Sequence of chain 1.C:
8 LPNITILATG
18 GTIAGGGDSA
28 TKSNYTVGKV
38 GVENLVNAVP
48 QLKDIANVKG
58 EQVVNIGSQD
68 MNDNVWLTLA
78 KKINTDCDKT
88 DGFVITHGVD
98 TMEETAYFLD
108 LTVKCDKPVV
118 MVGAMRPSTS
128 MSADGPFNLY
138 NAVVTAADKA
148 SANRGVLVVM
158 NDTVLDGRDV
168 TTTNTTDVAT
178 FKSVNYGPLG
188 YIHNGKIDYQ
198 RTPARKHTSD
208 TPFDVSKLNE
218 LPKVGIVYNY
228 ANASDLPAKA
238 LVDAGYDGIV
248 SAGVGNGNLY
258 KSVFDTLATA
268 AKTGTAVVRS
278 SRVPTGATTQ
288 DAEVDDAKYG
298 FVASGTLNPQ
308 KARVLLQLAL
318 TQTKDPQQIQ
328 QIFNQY

Binding-site contacts:
Ligand atom CA contacts residue VAL34 of chain 1.D at 3.6 Å (hydrophobic).
Ligand atom CG contacts residue ALA121 of chain 1.D at 3.7 Å (hydrophobic).
Ligand atom CA contacts residue GLU290 of chain 1.C at 3.5 Å.
Ligand atom O contacts residue SER65 of chain 1.D at 2.5 Å (h-bond).
Ligand atom N contacts residue VAL34 of chain 1.D at 3.8 Å.
Ligand atom CG contacts residue THR19 of chain 1.D at 2.8 Å.
Ligand atom N contacts residue ASP97 of chain 1.D at 2.7 Å (salt-bridge).
Ligand atom O contacts residue GLN66 of chain 1.D at 4.0 Å.
Ligand atom OD1 contacts residue THR19 of chain 1.D at 3.1 Å (h-bond).
Ligand atom ND2 contacts residue ALA121 of chain 1.D at 2.9 Å (h-bond).
Ligand atom OXT contacts residue GLN66 of chain 1.D at 3.7 Å.
Ligand atom C contacts residue GLY95 of chain 1.D at 3.4 Å.
Ligand atom O contacts residue VAL96 of chain 1.D at 3.2 Å (h-bond).
Ligand atom O contacts residue GLY95 of chain 1.D at 3.3 Å.
Ligand atom CA contacts residue THR19 of chain 1.D at 3.3 Å.
Ligand atom OD1 contacts residue VAL96 of chain 1.D at 2.9 Å (h-bond).
Ligand atom CB contacts residue THR19 of chain 1.D at 3.1 Å.
Ligand atom CA contacts residue ASP97 of chain 1.D at 3.6 Å.
Ligand atom N contacts residue GLU290 of chain 1.C at 2.8 Å (salt-bridge).
Ligand atom ND2 contacts residue VAL96 of chain 1.D at 3.7 Å.
Ligand atom CG contacts residue VAL96 of chain 1.D at 3.5 Å (hydrophobic).
Ligand atom OXT contacts residue GLY64 of chain 1.D at 3.5 Å.
Ligand atom OXT contacts residue SER65 of chain 1.D at 2.8 Å (h-bond).
Ligand atom CB contacts residue ASP97 of chain 1.D at 3.4 Å.
Ligand atom O contacts residue ASP97 of chain 1.D at 3.0 Å (salt-bridge).
Ligand atom C contacts residue SER65 of chain 1.D at 3.4 Å.
Ligand atom OXT contacts residue GLY18 of chain 1.D at 3.2 Å.
Ligand atom N contacts residue ASN255 of chain 1.C at 3.3 Å (h-bond).
Ligand atom N contacts residue GLN66 of chain 1.D at 2.8 Å (h-bond).
Ligand atom ND2 contacts residue THR19 of chain 1.D at 3.0 Å (h-bond).
Ligand atom C contacts residue VAL96 of chain 1.D at 3.7 Å (hydrophobic).
Ligand atom CB contacts residue GLU290 of chain 1.C at 3.7 Å.
Ligand atom C contacts residue ASP97 of chain 1.D at 3.9 Å.
Ligand atom CA contacts residue GLN66 of chain 1.D at 3.8 Å.
Ligand atom OXT contacts residue GLY95 of chain 1.D at 3.1 Å.
Ligand atom OD1 contacts residue GLY95 of chain 1.D at 3.2 Å.
Ligand atom C contacts residue GLN66 of chain 1.D at 3.6 Å.
Ligand atom OXT contacts residue THR19 of chain 1.D at 3.9 Å.
Ligand atom OXT contacts residue VAL34 of chain 1.D at 3.9 Å.
Ligand atom OD1 contacts residue ALA121 of chain 1.D at 3.7 Å.

The small molecule below binds the protein below.
Small molecule (SMILES): NC(=O)C[C@H](N)C(=O)O

Sequence of chain 1.D:
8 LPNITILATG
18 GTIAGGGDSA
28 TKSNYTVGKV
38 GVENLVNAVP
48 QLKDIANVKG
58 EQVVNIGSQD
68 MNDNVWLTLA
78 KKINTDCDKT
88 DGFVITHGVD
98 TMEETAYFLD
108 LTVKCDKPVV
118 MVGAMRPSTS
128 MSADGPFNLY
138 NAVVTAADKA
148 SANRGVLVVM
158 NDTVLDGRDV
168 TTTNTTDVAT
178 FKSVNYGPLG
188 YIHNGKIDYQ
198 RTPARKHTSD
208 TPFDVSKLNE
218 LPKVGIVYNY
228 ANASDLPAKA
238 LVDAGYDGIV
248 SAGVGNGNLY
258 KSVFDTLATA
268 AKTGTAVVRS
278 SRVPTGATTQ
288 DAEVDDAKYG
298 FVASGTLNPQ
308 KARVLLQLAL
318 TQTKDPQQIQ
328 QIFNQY